This small molecule binds to this protein.
Small molecule (SMILES): O=C(Nc1scc([C@@H]2CCc3ccccc3C2)c1C(=O)O)c1ccccc1

Binding-site contacts:
Ligand atom O2 contacts residue LYS36 of chain 1.B at 3.6 Å (salt-bridge).
Ligand atom C8 contacts residue ILE70 of chain 1.B at 3.6 Å (hydrophobic).
Ligand atom C16 contacts residue HIS55 of chain 1.B at 4.2 Å.
Ligand atom C22 contacts residue CYS51 of chain 1.B at 4.0 Å (hydrophobic).
Ligand atom O2 contacts residue VAL38 of chain 1.B at 3.7 Å.
Ligand atom C15 contacts residue LYS36 of chain 1.B at 3.6 Å.
Ligand atom C12 contacts residue VAL25 of chain 1.A at 4.0 Å (hydrophobic).
Ligand atom O3 contacts residue HIS55 of chain 1.B at 3.3 Å.
Ligand atom O3 contacts residue LYS23 of chain 1.A at 4.2 Å.
Ligand atom C16 contacts residue CYS51 of chain 1.B at 4.3 Å (hydrophobic).
Ligand atom C20 contacts residue ASP52 of chain 1.B at 3.5 Å.
Ligand atom C1 contacts residue ILE70 of chain 1.B at 4.2 Å (hydrophobic).
Ligand atom C21 contacts residue ASP52 of chain 1.B at 3.9 Å.
Ligand atom C15 contacts residue VAL38 of chain 1.B at 4.1 Å (hydrophobic).
Ligand atom C18 contacts residue ASP52 of chain 1.B at 4.5 Å.
Ligand atom O1 contacts residue VAL38 of chain 1.B at 4.2 Å.
Ligand atom O1 contacts residue LYS36 of chain 1.B at 2.7 Å (salt-bridge).
Ligand atom C7 contacts residue ILE70 of chain 1.B at 3.8 Å (hydrophobic).
Ligand atom C14 contacts residue ILE70 of chain 1.B at 4.2 Å (hydrophobic).
Ligand atom C12 contacts residue ILE70 of chain 1.B at 4.0 Å (hydrophobic).
Ligand atom N1 contacts residue VAL38 of chain 1.B at 4.2 Å.
Ligand atom S1 contacts residue PRO68 of chain 1.B at 4.0 Å.
Ligand atom C18 contacts residue GLY53 of chain 1.B at 3.7 Å.
Ligand atom C19 contacts residue ASP52 of chain 1.B at 3.8 Å.
Ligand atom C20 contacts residue GLY53 of chain 1.B at 3.7 Å.
Ligand atom C11 contacts residue ILE70 of chain 1.B at 3.6 Å (hydrophobic).
Ligand atom C19 contacts residue GLY53 of chain 1.B at 3.6 Å.
Ligand atom C22 contacts residue GLY53 of chain 1.B at 4.3 Å.
Ligand atom C21 contacts residue GLY53 of chain 1.B at 4.0 Å.
Ligand atom S1 contacts residue LYS23 of chain 1.A at 4.0 Å.
Ligand atom C6 contacts residue LYS72 of chain 1.B at 3.3 Å.
Ligand atom C17 contacts residue GLY53 of chain 1.B at 4.3 Å.
Ligand atom O3 contacts residue CYS51 of chain 1.B at 4.3 Å.
Ligand atom C17 contacts residue CYS51 of chain 1.B at 4.3 Å (hydrophobic).
Ligand atom C13 contacts residue VAL38 of chain 1.B at 4.4 Å (hydrophobic).
Ligand atom C1 contacts residue LYS72 of chain 1.B at 4.0 Å.
Ligand atom C5 contacts residue LYS72 of chain 1.B at 4.0 Å.
Ligand atom C21 contacts residue CYS51 of chain 1.B at 3.7 Å (hydrophobic).

Sequence of chain 1.A:
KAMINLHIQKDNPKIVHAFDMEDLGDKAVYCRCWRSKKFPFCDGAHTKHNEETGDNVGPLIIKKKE

Sequence of chain 1.B:
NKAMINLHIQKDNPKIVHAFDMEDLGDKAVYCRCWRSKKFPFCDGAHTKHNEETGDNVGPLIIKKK